This small molecule binds to this protein.
Small molecule (SMILES): CC(=O)N[C@H]1[C@H](O[C@H]2[C@H](O)[C@@H](NC(C)=O)CO[C@@H]2CO)O[C@H](CO)[C@@H](O)[C@@H]1O

Sequence of chain 1.A:
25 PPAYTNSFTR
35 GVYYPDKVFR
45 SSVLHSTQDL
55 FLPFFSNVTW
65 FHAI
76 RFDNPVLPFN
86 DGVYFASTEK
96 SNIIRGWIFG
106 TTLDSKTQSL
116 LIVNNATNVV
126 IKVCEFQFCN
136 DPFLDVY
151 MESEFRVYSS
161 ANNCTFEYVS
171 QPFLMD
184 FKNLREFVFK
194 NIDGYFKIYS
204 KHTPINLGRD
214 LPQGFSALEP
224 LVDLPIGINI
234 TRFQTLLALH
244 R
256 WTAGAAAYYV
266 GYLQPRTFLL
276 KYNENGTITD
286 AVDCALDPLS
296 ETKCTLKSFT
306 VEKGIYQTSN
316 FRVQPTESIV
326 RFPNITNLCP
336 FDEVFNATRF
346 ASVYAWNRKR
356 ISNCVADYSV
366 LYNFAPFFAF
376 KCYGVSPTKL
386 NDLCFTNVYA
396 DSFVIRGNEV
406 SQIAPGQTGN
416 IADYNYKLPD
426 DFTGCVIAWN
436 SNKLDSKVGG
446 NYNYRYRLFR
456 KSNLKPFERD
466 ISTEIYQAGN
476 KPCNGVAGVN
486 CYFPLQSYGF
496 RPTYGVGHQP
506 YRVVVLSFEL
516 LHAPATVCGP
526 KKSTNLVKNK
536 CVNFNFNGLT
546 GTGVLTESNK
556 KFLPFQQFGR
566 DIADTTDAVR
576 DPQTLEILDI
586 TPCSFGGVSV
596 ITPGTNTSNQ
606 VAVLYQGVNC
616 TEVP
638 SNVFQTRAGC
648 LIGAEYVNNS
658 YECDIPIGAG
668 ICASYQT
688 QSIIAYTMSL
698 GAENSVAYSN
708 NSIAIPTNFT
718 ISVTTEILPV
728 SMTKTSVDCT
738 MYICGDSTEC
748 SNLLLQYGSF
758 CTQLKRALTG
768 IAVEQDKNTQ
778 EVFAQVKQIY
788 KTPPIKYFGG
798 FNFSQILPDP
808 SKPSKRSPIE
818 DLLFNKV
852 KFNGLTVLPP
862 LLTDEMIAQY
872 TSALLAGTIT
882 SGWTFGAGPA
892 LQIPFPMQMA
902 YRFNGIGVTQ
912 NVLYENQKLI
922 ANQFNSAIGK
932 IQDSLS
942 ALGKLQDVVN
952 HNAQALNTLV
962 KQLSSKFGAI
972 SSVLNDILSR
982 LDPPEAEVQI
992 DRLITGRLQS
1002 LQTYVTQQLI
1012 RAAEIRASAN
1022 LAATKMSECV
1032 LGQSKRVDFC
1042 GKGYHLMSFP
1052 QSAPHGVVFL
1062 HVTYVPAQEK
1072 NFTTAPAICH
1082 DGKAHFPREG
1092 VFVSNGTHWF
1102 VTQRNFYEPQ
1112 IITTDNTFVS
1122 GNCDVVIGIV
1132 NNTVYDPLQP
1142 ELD

Binding-site contacts:
Ligand atom C2 contacts residue ASN1132 of chain 1.A at 2.4 Å.
Ligand atom N2 contacts residue ASN1132 of chain 1.A at 2.9 Å (h-bond).
Ligand atom C5 contacts residue ASN1132 of chain 1.A at 3.6 Å.
Ligand atom O5 contacts residue ASN1132 of chain 1.A at 2.4 Å (h-bond).
Ligand atom C4 contacts residue ASN1132 of chain 1.A at 4.2 Å.
Ligand atom O7 contacts residue ASN1132 of chain 1.A at 3.8 Å.
Ligand atom C1 contacts residue ASN1132 of chain 1.A at 1.4 Å.
Ligand atom C3 contacts residue ASN1132 of chain 1.A at 3.8 Å.
Ligand atom C7 contacts residue ASN1132 of chain 1.A at 3.5 Å.